Binding-site contacts:
Ligand atom C8 contacts residue ASN257 of chain 1.A at 3.7 Å.
Ligand atom O7 contacts residue GLU133 of chain 1.A at 4.4 Å.
Ligand atom C4 contacts residue ASN260 of chain 1.A at 4.3 Å.
Ligand atom C1 contacts residue ASN260 of chain 1.A at 1.5 Å.
Ligand atom O7 contacts residue ASN260 of chain 1.A at 3.4 Å (h-bond).
Ligand atom O6 contacts residue LYS134 of chain 1.A at 3.5 Å.
Ligand atom C7 contacts residue ASN260 of chain 1.A at 3.4 Å.
Ligand atom C5 contacts residue ASN260 of chain 1.A at 3.8 Å.
Ligand atom N2 contacts residue ASN260 of chain 1.A at 3.0 Å (h-bond).
Ligand atom C2 contacts residue ASN260 of chain 1.A at 2.5 Å.
Ligand atom O5 contacts residue ASN260 of chain 1.A at 2.4 Å (h-bond).
Ligand atom C3 contacts residue ASN260 of chain 1.A at 3.9 Å.
Ligand atom C8 contacts residue GLU133 of chain 1.A at 3.7 Å.

This small molecule binds to this protein.
Small molecule (SMILES): CC(=O)N[C@H]1[C@H](O[C@H]2[C@H](O)[C@@H](NC(C)=O)CO[C@@H]2CO)O[C@H](CO)[C@@H](O)[C@@H]1O

Sequence of chain 1.A:
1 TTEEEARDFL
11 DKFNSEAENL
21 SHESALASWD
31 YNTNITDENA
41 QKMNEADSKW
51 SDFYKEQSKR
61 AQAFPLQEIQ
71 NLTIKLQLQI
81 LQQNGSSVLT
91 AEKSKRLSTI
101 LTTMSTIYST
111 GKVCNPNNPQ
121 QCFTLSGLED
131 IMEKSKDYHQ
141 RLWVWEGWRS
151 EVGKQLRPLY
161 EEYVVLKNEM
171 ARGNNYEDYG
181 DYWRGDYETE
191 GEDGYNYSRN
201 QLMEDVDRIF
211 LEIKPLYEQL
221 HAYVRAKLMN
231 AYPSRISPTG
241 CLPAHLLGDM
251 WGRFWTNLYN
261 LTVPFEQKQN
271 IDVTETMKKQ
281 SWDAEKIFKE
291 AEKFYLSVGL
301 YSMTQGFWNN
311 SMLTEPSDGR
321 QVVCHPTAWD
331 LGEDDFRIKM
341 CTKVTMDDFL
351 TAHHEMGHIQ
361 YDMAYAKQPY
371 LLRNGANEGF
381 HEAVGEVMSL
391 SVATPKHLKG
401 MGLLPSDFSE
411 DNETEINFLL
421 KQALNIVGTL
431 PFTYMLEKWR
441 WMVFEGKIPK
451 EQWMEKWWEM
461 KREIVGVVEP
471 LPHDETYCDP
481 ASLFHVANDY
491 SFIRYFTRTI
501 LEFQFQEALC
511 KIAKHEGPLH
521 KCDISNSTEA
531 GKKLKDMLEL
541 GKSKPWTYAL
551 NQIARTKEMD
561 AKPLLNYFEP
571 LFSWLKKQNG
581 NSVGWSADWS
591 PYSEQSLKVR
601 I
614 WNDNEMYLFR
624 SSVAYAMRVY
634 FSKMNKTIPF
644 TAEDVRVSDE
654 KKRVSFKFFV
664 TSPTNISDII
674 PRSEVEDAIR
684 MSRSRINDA